A small-molecule ligand and the protein it binds are described below.
Small molecule (SMILES): CSc1ccc2c(c1)N(CC[C@H]1CCCCN1C)c1ccccc1S2

Binding-site contacts:
Ligand atom SAX contacts residue GLY190 of chain 1.B at 3.3 Å.
Ligand atom CAM contacts residue GOL1 of chain 1.S at 3.6 Å.
Ligand atom CAK contacts residue SER282 of chain 1.B at 3.3 Å.
Ligand atom CAP contacts residue GOL1 of chain 1.S at 3.3 Å.
Ligand atom CAD contacts residue RTZ1 of chain 1.Q at 3.7 Å.
Ligand atom CAN contacts residue GLU194 of chain 1.B at 3.7 Å.
Ligand atom CAA contacts residue LEU99 of chain 1.B at 3.5 Å (hydrophobic).
Ligand atom CAH contacts residue PHE98 of chain 1.B at 3.6 Å (hydrophobic).
Ligand atom NAV contacts residue GOL1 of chain 1.S at 3.7 Å.
Ligand atom CAM contacts residue LEU88 of chain 1.B at 3.7 Å (hydrophobic).
Ligand atom CAT contacts residue PHE98 of chain 1.B at 3.8 Å (hydrophobic).
Ligand atom CAO contacts residue SER282 of chain 1.B at 3.6 Å.
Ligand atom CAC contacts residue PHE98 of chain 1.B at 3.6 Å (hydrophobic).
Ligand atom CAM contacts residue ASP279 of chain 1.B at 3.5 Å.
Ligand atom CAB contacts residue PHE225 of chain 1.B at 3.4 Å (hydrophobic).
Ligand atom CAP contacts residue ASP279 of chain 1.B at 3.3 Å.
Ligand atom CAE contacts residue GLN222 of chain 1.B at 3.7 Å.
Ligand atom CAD contacts residue PHE98 of chain 1.B at 3.8 Å (hydrophobic).
Ligand atom SAX contacts residue LEU191 of chain 1.B at 3.6 Å (h-bond).
Ligand atom SAX contacts residue GLN222 of chain 1.B at 3.5 Å.
Ligand atom CAG contacts residue SER282 of chain 1.B at 3.4 Å.
Ligand atom CAF contacts residue ASP279 of chain 1.B at 3.7 Å.
Ligand atom CAU contacts residue SER282 of chain 1.B at 3.5 Å.
Ligand atom CAL contacts residue ASP279 of chain 1.B at 3.3 Å.
Ligand atom CAB contacts residue SER282 of chain 1.B at 3.2 Å.
Ligand atom CAR contacts residue PHE98 of chain 1.B at 3.6 Å (hydrophobic).
Ligand atom CAM contacts residue PHE90 of chain 1.B at 3.7 Å (hydrophobic).
Ligand atom CAA contacts residue ASP279 of chain 1.B at 3.4 Å.
Ligand atom CAA contacts residue PHE90 of chain 1.B at 3.8 Å (hydrophobic).
Ligand atom CAJ contacts residue LEU191 of chain 1.B at 3.7 Å (hydrophobic).
Ligand atom CAA contacts residue GOL1 of chain 1.S at 3.5 Å.
Ligand atom SAY contacts residue SER282 of chain 1.B at 3.6 Å (h-bond).
Ligand atom CAC contacts residue GLU194 of chain 1.B at 3.7 Å.
Ligand atom CAG contacts residue ASP279 of chain 1.B at 3.6 Å.
Ligand atom CAS contacts residue SER282 of chain 1.B at 3.6 Å.
Ligand atom CAQ contacts residue SER282 of chain 1.B at 3.5 Å.
Ligand atom CAH contacts residue GLU194 of chain 1.B at 3.2 Å.
Ligand atom CAK contacts residue LEU191 of chain 1.B at 3.7 Å (hydrophobic).
Ligand atom CAJ contacts residue SER282 of chain 1.B at 3.7 Å.
Ligand atom NAV contacts residue ASP279 of chain 1.B at 2.6 Å (salt-bridge).

Sequence of chain 1.B:
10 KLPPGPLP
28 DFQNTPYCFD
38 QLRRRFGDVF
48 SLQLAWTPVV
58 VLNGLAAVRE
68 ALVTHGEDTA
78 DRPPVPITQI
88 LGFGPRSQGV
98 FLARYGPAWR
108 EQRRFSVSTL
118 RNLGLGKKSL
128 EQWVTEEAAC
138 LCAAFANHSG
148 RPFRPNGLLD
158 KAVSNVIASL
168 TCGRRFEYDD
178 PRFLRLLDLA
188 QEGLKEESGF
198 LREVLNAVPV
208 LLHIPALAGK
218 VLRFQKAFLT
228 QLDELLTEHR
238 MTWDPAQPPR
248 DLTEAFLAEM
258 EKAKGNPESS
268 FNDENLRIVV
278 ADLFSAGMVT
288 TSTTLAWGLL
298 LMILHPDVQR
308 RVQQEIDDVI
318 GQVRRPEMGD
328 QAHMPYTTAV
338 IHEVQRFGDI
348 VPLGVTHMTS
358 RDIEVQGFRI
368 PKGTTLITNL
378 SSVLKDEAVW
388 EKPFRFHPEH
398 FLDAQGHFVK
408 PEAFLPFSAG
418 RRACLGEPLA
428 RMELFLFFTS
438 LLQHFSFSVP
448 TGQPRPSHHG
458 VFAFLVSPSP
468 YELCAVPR